Sequence of chain 1.A:
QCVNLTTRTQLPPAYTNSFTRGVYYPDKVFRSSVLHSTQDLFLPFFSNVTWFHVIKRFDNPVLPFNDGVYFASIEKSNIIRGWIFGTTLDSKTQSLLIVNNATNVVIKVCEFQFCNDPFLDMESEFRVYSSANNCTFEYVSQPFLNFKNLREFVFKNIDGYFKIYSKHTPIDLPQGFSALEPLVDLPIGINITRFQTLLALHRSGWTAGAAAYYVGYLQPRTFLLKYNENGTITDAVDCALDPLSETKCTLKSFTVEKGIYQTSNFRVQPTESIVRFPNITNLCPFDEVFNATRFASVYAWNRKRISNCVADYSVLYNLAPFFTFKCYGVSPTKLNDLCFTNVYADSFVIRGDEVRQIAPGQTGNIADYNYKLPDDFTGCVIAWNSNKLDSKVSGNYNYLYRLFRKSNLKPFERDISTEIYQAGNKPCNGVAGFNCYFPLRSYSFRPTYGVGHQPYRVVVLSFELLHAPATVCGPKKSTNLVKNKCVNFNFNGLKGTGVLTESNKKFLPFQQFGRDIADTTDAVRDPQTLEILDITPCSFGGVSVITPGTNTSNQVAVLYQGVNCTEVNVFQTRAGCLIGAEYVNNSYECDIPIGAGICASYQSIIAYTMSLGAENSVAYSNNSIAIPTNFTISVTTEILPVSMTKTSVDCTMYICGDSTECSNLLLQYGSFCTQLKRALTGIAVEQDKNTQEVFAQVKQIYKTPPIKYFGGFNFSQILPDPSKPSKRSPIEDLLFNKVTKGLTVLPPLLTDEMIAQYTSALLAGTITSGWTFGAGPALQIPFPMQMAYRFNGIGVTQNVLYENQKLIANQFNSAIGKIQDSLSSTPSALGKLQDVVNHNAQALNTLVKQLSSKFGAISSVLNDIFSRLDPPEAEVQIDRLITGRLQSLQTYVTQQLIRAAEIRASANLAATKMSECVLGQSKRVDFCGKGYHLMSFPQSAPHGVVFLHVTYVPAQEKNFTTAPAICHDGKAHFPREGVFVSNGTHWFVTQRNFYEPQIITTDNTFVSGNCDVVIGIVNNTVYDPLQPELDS

A small-molecule ligand and the protein it binds are described below.
Small molecule (SMILES): CC(=O)N[C@H]1[C@H](O[C@H]2[C@H](O)[C@@H](NC(C)=O)CO[C@@H]2CO)O[C@H](CO)[C@@H](O)[C@@H]1O

Binding-site contacts:
Ligand atom C8 contacts residue ASN1078 of chain 1.A at 4.0 Å.
Ligand atom O7 contacts residue HIS1081 of chain 1.A at 3.9 Å.
Ligand atom C5 contacts residue HIS1081 of chain 1.A at 3.6 Å.
Ligand atom O5 contacts residue ASN1078 of chain 1.A at 2.4 Å (h-bond).
Ligand atom N2 contacts residue ASN1078 of chain 1.A at 2.9 Å (h-bond).
Ligand atom C1 contacts residue ASN1078 of chain 1.A at 1.4 Å.
Ligand atom C6 contacts residue PHE1083 of chain 1.A at 3.6 Å (hydrophobic).
Ligand atom C2 contacts residue THR1080 of chain 1.A at 4.2 Å.
Ligand atom C8 contacts residue THR1080 of chain 1.A at 4.2 Å.
Ligand atom O7 contacts residue ASN1078 of chain 1.A at 3.8 Å.
Ligand atom O5 contacts residue PHE1083 of chain 1.A at 3.9 Å.
Ligand atom N2 contacts residue THR1080 of chain 1.A at 3.4 Å.
Ligand atom C5 contacts residue PHE1083 of chain 1.A at 3.9 Å (hydrophobic).
Ligand atom C4 contacts residue ASN1078 of chain 1.A at 4.2 Å.
Ligand atom C2 contacts residue ASN1078 of chain 1.A at 2.5 Å.
Ligand atom C7 contacts residue HIS1081 of chain 1.A at 4.3 Å.
Ligand atom C1 contacts residue HIS1081 of chain 1.A at 4.4 Å.
Ligand atom C3 contacts residue ASN1078 of chain 1.A at 3.8 Å.
Ligand atom C7 contacts residue THR1080 of chain 1.A at 4.3 Å.
Ligand atom C4 contacts residue HIS1081 of chain 1.A at 3.8 Å.
Ligand atom C7 contacts residue ASN1078 of chain 1.A at 3.5 Å.
Ligand atom O4 contacts residue HIS1081 of chain 1.A at 3.4 Å.
Ligand atom C5 contacts residue ASN1078 of chain 1.A at 3.7 Å.
Ligand atom C3 contacts residue HIS1081 of chain 1.A at 3.8 Å.
Ligand atom C3 contacts residue THR1080 of chain 1.A at 4.0 Å.
Ligand atom O3 contacts residue THR1080 of chain 1.A at 4.3 Å.